This protein binds this small molecule.
Small molecule (SMILES): OC[C@H]1O[C@H](O[C@H]2O[C@H](CO)[C@@H](O)[C@H](O)[C@H]2O)[C@H](O)[C@@H](O)[C@@H]1O

Sequence of chain 1.C:
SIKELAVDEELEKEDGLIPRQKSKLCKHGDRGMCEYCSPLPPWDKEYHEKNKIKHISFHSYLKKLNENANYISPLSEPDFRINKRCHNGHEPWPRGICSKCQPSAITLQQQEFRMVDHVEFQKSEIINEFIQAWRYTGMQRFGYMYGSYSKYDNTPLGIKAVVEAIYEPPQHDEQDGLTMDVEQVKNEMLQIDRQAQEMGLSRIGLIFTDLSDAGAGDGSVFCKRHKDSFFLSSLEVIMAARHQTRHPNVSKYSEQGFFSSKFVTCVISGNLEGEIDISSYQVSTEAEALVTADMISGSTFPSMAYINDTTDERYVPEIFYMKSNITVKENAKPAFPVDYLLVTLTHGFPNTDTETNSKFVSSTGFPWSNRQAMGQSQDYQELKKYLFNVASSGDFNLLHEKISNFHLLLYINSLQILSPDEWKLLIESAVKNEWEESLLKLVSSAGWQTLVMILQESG

Binding-site contacts:
Ligand atom C2 contacts residue MET191 of chain 1.C at 3.7 Å (hydrophobic).
Ligand atom C2 contacts residue LEU189 of chain 1.C at 3.9 Å (hydrophobic).
Ligand atom C3 contacts residue LEU189 of chain 1.C at 3.5 Å (hydrophobic).
Ligand atom O6 contacts residue GLU247 of chain 1.C at 3.9 Å.
Ligand atom O6 contacts residue ILE249 of chain 1.C at 3.9 Å.
Ligand atom O3 contacts residue GLY188 of chain 1.C at 3.3 Å.
Ligand atom O3 contacts residue ASP187 of chain 1.C at 2.7 Å (salt-bridge).
Ligand atom C6 contacts residue ARG253 of chain 1.C at 3.7 Å.
Ligand atom O2 contacts residue MET191 of chain 1.C at 2.8 Å (h-bond).
Ligand atom O3 contacts residue ASP192 of chain 1.C at 3.1 Å (salt-bridge).
Ligand atom O6 contacts residue LEU246 of chain 1.C at 2.7 Å (h-bond).
Ligand atom C4 contacts residue ASP192 of chain 1.C at 4.0 Å.
Ligand atom O4 contacts residue LEU189 of chain 1.C at 2.9 Å (h-bond).
Ligand atom C6 contacts residue LEU246 of chain 1.C at 3.8 Å (hydrophobic).
Ligand atom O2 contacts residue LEU246 of chain 1.C at 3.4 Å.
Ligand atom C4 contacts residue LEU189 of chain 1.C at 3.8 Å (hydrophobic).
Ligand atom O2 contacts residue LEU189 of chain 1.C at 2.9 Å (h-bond).
Ligand atom O5 contacts residue GLU247 of chain 1.C at 3.5 Å.
Ligand atom C3 contacts residue ASP187 of chain 1.C at 3.4 Å.
Ligand atom O3 contacts residue MET191 of chain 1.C at 3.1 Å (h-bond).
Ligand atom O4 contacts residue GLY188 of chain 1.C at 3.5 Å.
Ligand atom O3 contacts residue THR190 of chain 1.C at 3.6 Å.
Ligand atom C1 contacts residue MET250 of chain 1.C at 4.0 Å (hydrophobic).
Ligand atom O6 contacts residue PHE219 of chain 1.C at 3.5 Å.
Ligand atom C5 contacts residue GLU247 of chain 1.C at 4.2 Å.
Ligand atom O3 contacts residue LEU189 of chain 1.C at 4.1 Å.
Ligand atom C2 contacts residue MET250 of chain 1.C at 3.9 Å (hydrophobic).
Ligand atom C5 contacts residue LEU189 of chain 1.C at 4.0 Å (hydrophobic).
Ligand atom O1 contacts residue LEU189 of chain 1.C at 3.5 Å (h-bond).
Ligand atom C3 contacts residue GLY188 of chain 1.C at 4.0 Å.
Ligand atom O5 contacts residue LEU246 of chain 1.C at 3.5 Å (h-bond).
Ligand atom C6 contacts residue PHE219 of chain 1.C at 3.9 Å (hydrophobic).
Ligand atom C1 contacts residue LEU246 of chain 1.C at 3.9 Å (hydrophobic).
Ligand atom C3 contacts residue MET191 of chain 1.C at 4.0 Å (hydrophobic).
Ligand atom C6 contacts residue GLU247 of chain 1.C at 3.4 Å.
Ligand atom O2 contacts residue ASP187 of chain 1.C at 4.0 Å.
Ligand atom C2 contacts residue LEU246 of chain 1.C at 3.9 Å (hydrophobic).
Ligand atom O6 contacts residue LEU189 of chain 1.C at 3.9 Å.
Ligand atom O2 contacts residue THR190 of chain 1.C at 3.3 Å.
Ligand atom O5 contacts residue MET250 of chain 1.C at 3.4 Å.